Binding-site contacts:
Ligand atom O2 contacts residue ARG112 of chain 1.C at 2.8 Å (salt-bridge).
Ligand atom C6 contacts residue THR84 of chain 1.A at 3.5 Å.
Ligand atom C6 contacts residue TYR49 of chain 1.A at 3.7 Å (hydrophobic).
Ligand atom C4 contacts residue ARG86 of chain 1.A at 4.0 Å.
Ligand atom C2 contacts residue ARG86 of chain 1.A at 3.9 Å.
Ligand atom SE contacts residue ARG112 of chain 1.C at 3.8 Å.
Ligand atom O4 contacts residue GLY85 of chain 1.A at 3.6 Å.
Ligand atom O3 contacts residue GLY85 of chain 1.A at 4.3 Å.
Ligand atom C4 contacts residue SER83 of chain 1.A at 3.8 Å.
Ligand atom C3 contacts residue ARG112 of chain 1.C at 3.7 Å.
Ligand atom C2 contacts residue THR75 of chain 1.C at 4.1 Å.
Ligand atom C6 contacts residue ARG86 of chain 1.A at 4.0 Å.
Ligand atom O3 contacts residue SER83 of chain 1.A at 4.3 Å.
Ligand atom O2 contacts residue THR75 of chain 1.C at 3.8 Å.
Ligand atom C4 contacts residue THR75 of chain 1.C at 4.2 Å.
Ligand atom O4 contacts residue THR84 of chain 1.A at 2.8 Å (h-bond).
Ligand atom C5 contacts residue ARG86 of chain 1.A at 3.9 Å.
Ligand atom O5 contacts residue ARG86 of chain 1.A at 2.9 Å (salt-bridge).
Ligand atom C3 contacts residue THR75 of chain 1.C at 3.7 Å.
Ligand atom O3 contacts residue TYR76 of chain 1.C at 4.4 Å.
Ligand atom C4 contacts residue THR84 of chain 1.A at 3.3 Å.
Ligand atom C2 contacts residue ARG112 of chain 1.C at 4.0 Å.
Ligand atom C5 contacts residue THR84 of chain 1.A at 4.0 Å.
Ligand atom O4 contacts residue THR75 of chain 1.C at 3.5 Å (h-bond).
Ligand atom O3 contacts residue THR75 of chain 1.C at 2.6 Å (h-bond).
Ligand atom C4 contacts residue GLY85 of chain 1.A at 4.4 Å.
Ligand atom O3 contacts residue ARG112 of chain 1.C at 3.1 Å (salt-bridge).
Ligand atom O4 contacts residue ARG86 of chain 1.A at 3.0 Å (salt-bridge).
Ligand atom C3 contacts residue SER83 of chain 1.A at 4.3 Å.
Ligand atom C1 contacts residue ARG86 of chain 1.A at 3.6 Å.
Ligand atom O2 contacts residue VAL111 of chain 1.C at 4.3 Å.

This protein binds this small molecule.
Small molecule (SMILES): C[Se][C@@H]1O[C@@H](C)[C@@H](O)[C@@H](O)[C@@H]1O

Sequence of chain 1.A:
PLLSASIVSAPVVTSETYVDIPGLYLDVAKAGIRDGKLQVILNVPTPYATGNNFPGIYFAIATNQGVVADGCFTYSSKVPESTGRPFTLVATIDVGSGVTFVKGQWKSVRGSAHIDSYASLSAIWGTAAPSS

Sequence of chain 1.C:
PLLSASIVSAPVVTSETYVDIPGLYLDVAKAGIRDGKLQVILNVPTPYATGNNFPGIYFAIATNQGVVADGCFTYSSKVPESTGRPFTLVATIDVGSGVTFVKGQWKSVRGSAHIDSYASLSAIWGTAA